Sequence of chain 1.A:
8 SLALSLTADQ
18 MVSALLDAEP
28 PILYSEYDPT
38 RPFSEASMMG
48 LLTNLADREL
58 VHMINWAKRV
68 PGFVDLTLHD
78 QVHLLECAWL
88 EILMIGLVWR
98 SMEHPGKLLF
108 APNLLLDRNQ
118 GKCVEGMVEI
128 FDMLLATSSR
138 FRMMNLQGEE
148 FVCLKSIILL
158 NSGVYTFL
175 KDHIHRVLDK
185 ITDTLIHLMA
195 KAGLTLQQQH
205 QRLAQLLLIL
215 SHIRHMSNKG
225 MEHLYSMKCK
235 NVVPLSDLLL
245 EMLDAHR

Binding-site contacts:
Ligand atom C21 contacts residue HIS227 of chain 1.A at 3.5 Å.
Ligand atom S01 contacts residue MET124 of chain 1.A at 3.7 Å.
Ligand atom O07 contacts residue GLU122 of chain 1.A at 3.4 Å (salt-bridge).
Ligand atom C14 contacts residue ALA53 of chain 1.A at 3.6 Å (hydrophobic).
Ligand atom C18 contacts residue PHE107 of chain 1.A at 3.7 Å (hydrophobic).
Ligand atom C24 contacts residue HIS227 of chain 1.A at 3.7 Å.
Ligand atom C07 contacts residue PHE107 of chain 1.A at 3.8 Å (hydrophobic).
Ligand atom C25 contacts residue HIS227 of chain 1.A at 3.6 Å.
Ligand atom O01 contacts residue ALA53 of chain 1.A at 3.7 Å.
Ligand atom C11 contacts residue LEU49 of chain 1.A at 3.8 Å (hydrophobic).
Ligand atom O01 contacts residue GLU56 of chain 1.A at 2.3 Å (salt-bridge).
Ligand atom O02 contacts residue LEU243 of chain 1.A at 3.8 Å.
Ligand atom O04 contacts residue GLY224 of chain 1.A at 3.5 Å.
Ligand atom O07 contacts residue VAL121 of chain 1.A at 3.1 Å.
Ligand atom C25 contacts residue GLY123 of chain 1.A at 3.6 Å.
Ligand atom C05 contacts residue ALA53 of chain 1.A at 3.8 Å (hydrophobic).
Ligand atom C22 contacts residue LEU228 of chain 1.A at 3.5 Å (hydrophobic).
Ligand atom O06 contacts residue GLY224 of chain 1.A at 3.2 Å.
Ligand atom S01 contacts residue PHE107 of chain 1.A at 3.6 Å.
Ligand atom O02 contacts residue THR50 of chain 1.A at 2.8 Å (h-bond).
Ligand atom C13 contacts residue LEU228 of chain 1.A at 3.7 Å (hydrophobic).
Ligand atom C04 contacts residue GLU56 of chain 1.A at 3.4 Å.
Ligand atom C14 contacts residue LEU228 of chain 1.A at 3.9 Å (hydrophobic).
Ligand atom O01 contacts residue LEU52 of chain 1.A at 3.6 Å.
Ligand atom C05 contacts residue LEU49 of chain 1.A at 3.7 Å (hydrophobic).
Ligand atom O03 contacts residue MET124 of chain 1.A at 3.2 Å.
Ligand atom O04 contacts residue MET91 of chain 1.A at 2.9 Å.
Ligand atom O04 contacts residue LEU87 of chain 1.A at 3.4 Å.
Ligand atom C16 contacts residue LEU87 of chain 1.A at 3.5 Å (hydrophobic).
Ligand atom O05 contacts residue LEU228 of chain 1.A at 3.5 Å.
Ligand atom C12 contacts residue MET46 of chain 1.A at 3.7 Å (hydrophobic).
Ligand atom C21 contacts residue GLY224 of chain 1.A at 3.8 Å.
Ligand atom C25 contacts residue MET124 of chain 1.A at 3.6 Å (hydrophobic).
Ligand atom C26 contacts residue HIS227 of chain 1.A at 3.5 Å.
Ligand atom C23 contacts residue HIS227 of chain 1.A at 3.8 Å.
Ligand atom C01 contacts residue LEU94 of chain 1.A at 3.8 Å (hydrophobic).
Ligand atom C06 contacts residue PHE107 of chain 1.A at 3.8 Å (hydrophobic).
Ligand atom C13 contacts residue THR50 of chain 1.A at 3.8 Å.
Ligand atom C03 contacts residue GLU56 of chain 1.A at 3.8 Å.
Ligand atom C22 contacts residue HIS227 of chain 1.A at 3.7 Å.

The protein below binds the small molecule below.
Small molecule (SMILES): Cc1cc(O)ccc1C1=C(c2ccc(O)cc2C)[C@H]2[C@@H](S(=O)(=O)Oc3ccc(O)cc3)C[C@@H]1S2=O